Sequence of chain 1.C:
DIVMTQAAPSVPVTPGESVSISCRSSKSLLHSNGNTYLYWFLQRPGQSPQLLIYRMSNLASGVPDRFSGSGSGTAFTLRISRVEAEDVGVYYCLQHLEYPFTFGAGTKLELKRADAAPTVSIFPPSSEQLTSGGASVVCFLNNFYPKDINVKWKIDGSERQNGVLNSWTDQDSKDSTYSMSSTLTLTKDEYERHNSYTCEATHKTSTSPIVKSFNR

Sequence of chain 1.D:
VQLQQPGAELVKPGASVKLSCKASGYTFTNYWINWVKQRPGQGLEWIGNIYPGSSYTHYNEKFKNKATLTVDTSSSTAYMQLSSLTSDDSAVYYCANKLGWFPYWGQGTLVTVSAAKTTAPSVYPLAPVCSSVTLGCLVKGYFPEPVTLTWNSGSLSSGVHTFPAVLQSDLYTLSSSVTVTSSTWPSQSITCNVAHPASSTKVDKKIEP

Binding-site contacts:
Ligand atom CP1 contacts residue LEU94 of chain 1.C at 3.8 Å (hydrophobic).
Ligand atom O2 contacts residue PHE101 of chain 1.C at 3.5 Å.
Ligand atom C6 contacts residue TYR37 of chain 1.C at 3.7 Å (hydrophobic).
Ligand atom C9 contacts residue TYR99 of chain 1.C at 3.5 Å (hydrophobic).
Ligand atom C8 contacts residue LEU97 of chain 1.C at 3.8 Å (hydrophobic).
Ligand atom CP3 contacts residue PRO104 of chain 1.D at 3.7 Å (hydrophobic).
Ligand atom O3 contacts residue LYS99 of chain 1.D at 3.1 Å.
Ligand atom C1 contacts residue PHE101 of chain 1.C at 3.8 Å (hydrophobic).
Ligand atom C3 contacts residue ASN50 of chain 1.D at 3.9 Å.
Ligand atom O1 contacts residue ASN50 of chain 1.D at 3.2 Å (h-bond).
Ligand atom C8 contacts residue TYR99 of chain 1.C at 3.4 Å (hydrophobic).
Ligand atom C3 contacts residue PHE101 of chain 1.C at 3.7 Å (hydrophobic).
Ligand atom C4 contacts residue TYR99 of chain 1.C at 3.8 Å (hydrophobic).
Ligand atom P contacts residue LYS99 of chain 1.D at 3.4 Å.
Ligand atom O2 contacts residue TYR99 of chain 1.C at 3.7 Å.
Ligand atom N2 contacts residue HIS96 of chain 1.C at 3.2 Å (h-bond).
Ligand atom C2 contacts residue PHE101 of chain 1.C at 3.5 Å (hydrophobic).
Ligand atom O4 contacts residue LYS99 of chain 1.D at 2.8 Å.
Ligand atom CP4 contacts residue TRP106 of chain 1.D at 3.8 Å (hydrophobic).
Ligand atom O1 contacts residue ASN35 of chain 1.D at 2.8 Å (h-bond).
Ligand atom C4 contacts residue TRP33 of chain 1.D at 3.7 Å (hydrophobic).
Ligand atom C9 contacts residue LEU97 of chain 1.C at 3.7 Å (hydrophobic).
Ligand atom N2 contacts residue PHE101 of chain 1.C at 3.8 Å.
Ligand atom C10 contacts residue LEU97 of chain 1.C at 3.3 Å (hydrophobic).
Ligand atom C8 contacts residue HIS96 of chain 1.C at 3.7 Å.
Ligand atom C8 contacts residue PHE101 of chain 1.C at 3.6 Å (hydrophobic).
Ligand atom C3 contacts residue ASN35 of chain 1.D at 3.9 Å.
Ligand atom CR3 contacts residue TYR37 of chain 1.C at 3.8 Å (hydrophobic).
Ligand atom CP6 contacts residue ASN35 of chain 1.D at 3.8 Å.
Ligand atom CR4 contacts residue TYR37 of chain 1.C at 3.9 Å (hydrophobic).
Ligand atom N1 contacts residue LYS99 of chain 1.D at 3.7 Å.
Ligand atom O3 contacts residue HIS96 of chain 1.C at 2.8 Å (h-bond).
Ligand atom CR1 contacts residue TYR37 of chain 1.C at 3.4 Å (hydrophobic).
Ligand atom N1 contacts residue PHE101 of chain 1.C at 3.4 Å.
Ligand atom O1 contacts residue TRP33 of chain 1.D at 3.2 Å.
Ligand atom C2 contacts residue ASN35 of chain 1.D at 3.4 Å.
Ligand atom CR6 contacts residue TYR37 of chain 1.C at 3.4 Å (hydrophobic).
Ligand atom CR6 contacts residue HIS96 of chain 1.C at 3.6 Å.
Ligand atom CP2 contacts residue LEU94 of chain 1.C at 3.8 Å (hydrophobic).
Ligand atom CR5 contacts residue TYR37 of chain 1.C at 3.6 Å (hydrophobic).

The small molecule below binds the protein below.
Small molecule (SMILES): O=C(O)CCCC(=O)N[C@H](Cc1ccccc1)[P](=O)(O)OCC(=O)NCCc1ccccc1